Binding-site contacts:
Ligand atom OXT contacts residue ASP226 of chain 1.A at 4.3 Å.
Ligand atom CB contacts residue VAL1 of chain 1.B at 3.2 Å (hydrophobic).
Ligand atom NZ contacts residue ASN111 of chain 1.A at 2.4 Å (h-bond).
Ligand atom CD contacts residue LEU202 of chain 1.A at 3.8 Å (hydrophobic).
Ligand atom N contacts residue HIS231 of chain 1.A at 4.1 Å.
Ligand atom CE contacts residue ASN112 of chain 1.A at 4.3 Å.
Ligand atom CA contacts residue ASN112 of chain 1.A at 4.3 Å.
Ligand atom OXT contacts residue HIS231 of chain 1.A at 3.2 Å.
Ligand atom CA contacts residue VAL1 of chain 1.B at 2.4 Å (hydrophobic).
Ligand atom CA contacts residue ARG203 of chain 1.A at 4.2 Å.
Ligand atom NZ contacts residue PHE130 of chain 1.A at 3.5 Å.
Ligand atom CA contacts residue HIS231 of chain 1.A at 3.6 Å.
Ligand atom CG contacts residue ASN112 of chain 1.A at 3.7 Å.
Ligand atom O contacts residue VAL1 of chain 1.B at 4.0 Å.
Ligand atom N contacts residue ASN112 of chain 1.A at 3.3 Å (h-bond).
Ligand atom C contacts residue VAL1 of chain 1.B at 3.7 Å (hydrophobic).
Ligand atom CE contacts residue ASN111 of chain 1.A at 3.7 Å.
Ligand atom CG contacts residue LEU202 of chain 1.A at 4.1 Å (hydrophobic).
Ligand atom CE contacts residue PHE130 of chain 1.A at 3.9 Å (hydrophobic).
Ligand atom CG contacts residue VAL1 of chain 1.B at 3.9 Å (hydrophobic).
Ligand atom O contacts residue HIS231 of chain 1.A at 3.9 Å.
Ligand atom CB contacts residue ARG203 of chain 1.A at 4.1 Å.
Ligand atom CB contacts residue LEU202 of chain 1.A at 3.8 Å (hydrophobic).
Ligand atom NZ contacts residue ASN112 of chain 1.A at 3.4 Å (h-bond).
Ligand atom C contacts residue HIS231 of chain 1.A at 3.5 Å.
Ligand atom CD contacts residue PHE130 of chain 1.A at 4.3 Å (hydrophobic).
Ligand atom N contacts residue VAL1 of chain 1.B at 1.3 Å.
Ligand atom O contacts residue ASN112 of chain 1.A at 2.8 Å (h-bond).
Ligand atom C contacts residue ASN112 of chain 1.A at 3.7 Å.

Sequence of chain 1.A:
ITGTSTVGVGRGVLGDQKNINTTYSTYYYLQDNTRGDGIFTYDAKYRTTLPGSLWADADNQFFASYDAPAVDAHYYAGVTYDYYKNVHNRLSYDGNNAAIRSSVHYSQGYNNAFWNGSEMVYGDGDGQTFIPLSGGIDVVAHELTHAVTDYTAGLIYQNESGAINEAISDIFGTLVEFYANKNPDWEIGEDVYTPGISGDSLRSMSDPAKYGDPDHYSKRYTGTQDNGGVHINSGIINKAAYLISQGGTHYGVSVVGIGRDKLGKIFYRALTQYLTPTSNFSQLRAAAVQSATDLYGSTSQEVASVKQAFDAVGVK

The small molecule below binds the protein below.
Small molecule (SMILES): N[C@@H](CCCC[NH3+])C(=O)O